Sequence of chain 1.B:
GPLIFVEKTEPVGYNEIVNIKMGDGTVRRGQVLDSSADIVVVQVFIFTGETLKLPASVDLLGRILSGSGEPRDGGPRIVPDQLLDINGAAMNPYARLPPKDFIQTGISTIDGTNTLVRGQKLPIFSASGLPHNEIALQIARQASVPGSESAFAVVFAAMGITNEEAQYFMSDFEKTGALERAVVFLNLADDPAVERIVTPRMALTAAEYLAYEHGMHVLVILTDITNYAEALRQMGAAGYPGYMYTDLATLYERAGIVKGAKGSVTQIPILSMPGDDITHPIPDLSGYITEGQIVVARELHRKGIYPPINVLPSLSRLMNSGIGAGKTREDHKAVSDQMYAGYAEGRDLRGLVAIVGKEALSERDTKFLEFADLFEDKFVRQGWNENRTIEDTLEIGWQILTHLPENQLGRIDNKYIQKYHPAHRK

A small-molecule ligand and the protein it binds are described below.
Small molecule (SMILES): NCCc1ccc(S(=O)(=O)F)cc1

Binding-site contacts:
Ligand atom C7 contacts residue ASP55 of chain 1.B at 4.0 Å.
Ligand atom C8 contacts residue SER56 of chain 1.B at 3.8 Å.
Ligand atom F contacts residue LYS29 of chain 1.B at 3.1 Å.
Ligand atom S contacts residue LYS29 of chain 1.B at 3.6 Å.
Ligand atom C5 contacts residue SER56 of chain 1.B at 3.9 Å.
Ligand atom F contacts residue SER56 of chain 1.B at 4.5 Å.
Ligand atom S contacts residue PRO32 of chain 1.B at 4.2 Å.
Ligand atom C2 contacts residue SER56 of chain 1.B at 4.0 Å.
Ligand atom C1 contacts residue SER57 of chain 1.B at 4.4 Å.
Ligand atom C7 contacts residue TYR35 of chain 1.B at 3.1 Å (hydrophobic).
Ligand atom C7 contacts residue SER56 of chain 1.B at 3.4 Å.
Ligand atom O2S contacts residue PRO32 of chain 1.B at 4.0 Å.
Ligand atom S contacts residue VAL33 of chain 1.B at 3.9 Å.
Ligand atom C4 contacts residue TYR35 of chain 1.B at 4.2 Å (hydrophobic).
Ligand atom C4 contacts residue SER56 of chain 1.B at 3.6 Å.
Ligand atom C1 contacts residue SER56 of chain 1.B at 4.0 Å.
Ligand atom C3 contacts residue TYR35 of chain 1.B at 4.3 Å (hydrophobic).
Ligand atom C3 contacts residue VAL33 of chain 1.B at 4.2 Å (hydrophobic).
Ligand atom F contacts residue PRO32 of chain 1.B at 3.4 Å.
Ligand atom C4 contacts residue SER57 of chain 1.B at 4.4 Å.
Ligand atom F contacts residue GLU31 of chain 1.B at 4.0 Å.
Ligand atom O1S contacts residue LYS29 of chain 1.B at 3.2 Å.
Ligand atom C1 contacts residue LYS29 of chain 1.B at 4.0 Å.
Ligand atom C1 contacts residue VAL33 of chain 1.B at 4.2 Å (hydrophobic).
Ligand atom C5 contacts residue SER57 of chain 1.B at 3.3 Å.
Ligand atom C6 contacts residue LYS29 of chain 1.B at 4.0 Å.
Ligand atom C2 contacts residue VAL33 of chain 1.B at 3.3 Å (hydrophobic).
Ligand atom N8 contacts residue TYR35 of chain 1.B at 2.9 Å (h-bond).
Ligand atom C3 contacts residue SER56 of chain 1.B at 3.7 Å.
Ligand atom O2S contacts residue VAL33 of chain 1.B at 3.6 Å (h-bond).
Ligand atom C6 contacts residue SER57 of chain 1.B at 3.3 Å.
Ligand atom C6 contacts residue SER56 of chain 1.B at 3.9 Å.
Ligand atom C8 contacts residue TYR35 of chain 1.B at 3.6 Å (hydrophobic).
Ligand atom F contacts residue VAL33 of chain 1.B at 2.8 Å.